Sequence of chain 3.A:
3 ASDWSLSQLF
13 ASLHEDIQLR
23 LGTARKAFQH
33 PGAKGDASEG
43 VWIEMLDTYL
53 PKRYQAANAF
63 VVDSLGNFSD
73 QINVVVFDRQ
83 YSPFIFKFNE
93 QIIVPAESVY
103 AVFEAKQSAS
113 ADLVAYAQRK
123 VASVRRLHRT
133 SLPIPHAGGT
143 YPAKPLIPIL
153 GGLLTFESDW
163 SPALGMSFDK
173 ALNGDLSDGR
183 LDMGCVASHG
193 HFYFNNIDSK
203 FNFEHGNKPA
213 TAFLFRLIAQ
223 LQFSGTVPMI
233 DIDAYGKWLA

Sequence of chain 2.A:
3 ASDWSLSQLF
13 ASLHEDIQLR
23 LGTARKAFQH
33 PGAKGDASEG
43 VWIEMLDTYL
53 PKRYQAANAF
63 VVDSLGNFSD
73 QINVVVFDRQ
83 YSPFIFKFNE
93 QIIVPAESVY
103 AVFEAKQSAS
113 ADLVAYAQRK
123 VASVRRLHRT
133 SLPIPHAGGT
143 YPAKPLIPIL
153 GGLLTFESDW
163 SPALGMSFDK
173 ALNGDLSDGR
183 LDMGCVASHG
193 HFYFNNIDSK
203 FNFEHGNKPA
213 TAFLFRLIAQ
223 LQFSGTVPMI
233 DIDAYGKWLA

Sequence of chain 1.A:
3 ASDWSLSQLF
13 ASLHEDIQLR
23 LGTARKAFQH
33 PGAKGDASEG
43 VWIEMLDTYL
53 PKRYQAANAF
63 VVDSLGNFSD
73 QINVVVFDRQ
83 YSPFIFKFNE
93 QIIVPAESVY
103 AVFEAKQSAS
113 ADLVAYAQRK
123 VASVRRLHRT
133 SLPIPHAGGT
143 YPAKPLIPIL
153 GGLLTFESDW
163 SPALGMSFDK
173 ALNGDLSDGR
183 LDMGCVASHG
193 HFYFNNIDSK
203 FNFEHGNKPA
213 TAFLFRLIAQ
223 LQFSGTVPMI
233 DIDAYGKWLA

This small molecule binds to this protein.
Small molecule (SMILES): NC1N=CNc2c1ncn2[C@@H]1O[C@@H]2CO[P](=O)(O)O[C@H]3[C@@H](O)[C@H](n4cnc5c4NC=NC5N)O[C@@H]3CO[P](=O)(O)O[C@H]3[C@@H](O)[C@H](n4cnc5c4NC=NC5N)O[C@@H]3CO[P](=O)(O)O[C@H]2[C@H]1O

Binding-site contacts:
Ligand atom N7 contacts residue A2 of chain 2.D at 0.0 Å (h-bond).
Ligand atom N6 contacts residue A2 of chain 2.D at 0.0 Å (h-bond).
Ligand atom C2 contacts residue A1 of chain 3.D at 0.0 Å.
Ligand atom C5 contacts residue A1 of chain 3.D at 0.0 Å.
Ligand atom C5 contacts residue A2 of chain 2.D at 0.0 Å.
Ligand atom C1' contacts residue A3 of chain 2.D at 0.0 Å.
Ligand atom C1' contacts residue A1 of chain 3.D at 0.0 Å.
Ligand atom C4 contacts residue A2 of chain 2.D at 0.0 Å.
Ligand atom N3 contacts residue A2 of chain 2.D at 0.0 Å (h-bond).
Ligand atom N1 contacts residue A2 of chain 2.D at 0.0 Å (h-bond).
Ligand atom N6 contacts residue A3 of chain 3.D at 0.0 Å (h-bond).
Ligand atom N3 contacts residue A1 of chain 3.D at 0.0 Å (h-bond).
Ligand atom N9 contacts residue A3 of chain 3.D at 0.0 Å (h-bond).
Ligand atom C4' contacts residue A2 of chain 2.D at 0.0 Å.
Ligand atom C6 contacts residue A1 of chain 2.D at 0.0 Å.
Ligand atom C6 contacts residue A3 of chain 3.D at 0.0 Å.
Ligand atom C6 contacts residue A1 of chain 3.D at 0.0 Å.
Ligand atom C8 contacts residue A2 of chain 2.D at 0.0 Å.
Ligand atom N9 contacts residue A2 of chain 2.D at 0.0 Å (h-bond).
Ligand atom C4' contacts residue A1 of chain 3.D at 0.0 Å.
Ligand atom C5 contacts residue A3 of chain 3.D at 0.0 Å.
Ligand atom C1' contacts residue A2 of chain 2.D at 0.0 Å.
Ligand atom O4' contacts residue A2 of chain 2.D at 0.0 Å (h-bond).
Ligand atom N1 contacts residue A3 of chain 3.D at 0.0 Å (h-bond).
Ligand atom C1' contacts residue A3 of chain 3.D at 0.0 Å.
Ligand atom C2 contacts residue A2 of chain 2.D at 0.0 Å.
Ligand atom O4' contacts residue A3 of chain 3.D at 0.0 Å (h-bond).
Ligand atom N7 contacts residue A3 of chain 3.D at 0.0 Å (h-bond).
Ligand atom C4 contacts residue A1 of chain 3.D at 0.0 Å.
Ligand atom C2' contacts residue A1 of chain 3.D at 0.0 Å.
Ligand atom C8 contacts residue A1 of chain 3.D at 0.0 Å.
Ligand atom N6 contacts residue A1 of chain 2.D at 0.0 Å (h-bond).
Ligand atom C1' contacts residue A1 of chain 2.D at 0.0 Å.
Ligand atom N9 contacts residue A1 of chain 3.D at 0.0 Å (h-bond).
Ligand atom C4' contacts residue A3 of chain 3.D at 0.0 Å.
Ligand atom C6 contacts residue A2 of chain 2.D at 0.0 Å.
Ligand atom C5 contacts residue A1 of chain 2.D at 0.0 Å.
Ligand atom N7 contacts residue A1 of chain 3.D at 0.0 Å (h-bond).
Ligand atom C2' contacts residue A2 of chain 2.D at 0.0 Å.
Ligand atom O4' contacts residue A1 of chain 3.D at 0.0 Å (h-bond).